Binding-site contacts:
Ligand atom N6 contacts residue MET230 of chain 1.A at 4.4 Å.
Ligand atom C5 contacts residue GLY231 of chain 1.A at 4.5 Å.
Ligand atom C23 contacts residue GLY231 of chain 1.A at 3.5 Å.
Ligand atom N21 contacts residue MET230 of chain 1.A at 3.6 Å.
Ligand atom O19 contacts residue TRP266 of chain 1.A at 3.0 Å.
Ligand atom O27 contacts residue ILE244 of chain 1.A at 4.1 Å.
Ligand atom O27 contacts residue LYS263 of chain 1.A at 2.9 Å (salt-bridge).
Ligand atom C25 contacts residue ASP186 of chain 1.A at 4.2 Å.
Ligand atom C23 contacts residue ASP186 of chain 1.A at 3.7 Å.
Ligand atom C1 contacts residue MET230 of chain 1.A at 4.3 Å (hydrophobic).
Ligand atom S17 contacts residue LYS263 of chain 1.A at 4.5 Å.
Ligand atom C2 contacts residue MET184 of chain 1.A at 4.4 Å (hydrophobic).
Ligand atom N21 contacts residue GLY231 of chain 1.A at 3.6 Å.
Ligand atom N21 contacts residue MET184 of chain 1.A at 4.5 Å.
Ligand atom O27 contacts residue TRP266 of chain 1.A at 4.0 Å.
Ligand atom O19 contacts residue GLY231 of chain 1.A at 3.8 Å.
Ligand atom C13 contacts residue LYS263 of chain 1.A at 4.1 Å.
Ligand atom C25 contacts residue MET184 of chain 1.A at 3.2 Å (hydrophobic).
Ligand atom C1 contacts residue GLY231 of chain 1.A at 4.2 Å.
Ligand atom C15 contacts residue GLY262 of chain 1.A at 4.3 Å.
Ligand atom C13 contacts residue TRP266 of chain 1.A at 4.1 Å (hydrophobic).
Ligand atom S17 contacts residue TRP266 of chain 1.A at 3.9 Å.
Ligand atom N4 contacts residue LYS263 of chain 1.A at 4.4 Å.
Ligand atom C5 contacts residue TRP266 of chain 1.A at 4.1 Å (hydrophobic).
Ligand atom N4 contacts residue TRP266 of chain 1.A at 3.9 Å.
Ligand atom C25 contacts residue MET230 of chain 1.A at 3.4 Å (hydrophobic).
Ligand atom C3 contacts residue TRP266 of chain 1.A at 4.3 Å (hydrophobic).
Ligand atom N21 contacts residue ASP186 of chain 1.A at 4.4 Å.
Ligand atom C15 contacts residue LYS263 of chain 1.A at 3.5 Å.
Ligand atom O19 contacts residue ILE244 of chain 1.A at 4.5 Å.
Ligand atom C25 contacts residue GLY231 of chain 1.A at 4.2 Å.
Ligand atom C23 contacts residue MET230 of chain 1.A at 3.8 Å (hydrophobic).
Ligand atom N6 contacts residue GLY231 of chain 1.A at 3.7 Å.

A small-molecule ligand and the protein it binds are described below.
Small molecule (SMILES): C=Cc1cc(N(C)C)nc(S(C)(=O)=O)n1

Sequence of chain 1.A:
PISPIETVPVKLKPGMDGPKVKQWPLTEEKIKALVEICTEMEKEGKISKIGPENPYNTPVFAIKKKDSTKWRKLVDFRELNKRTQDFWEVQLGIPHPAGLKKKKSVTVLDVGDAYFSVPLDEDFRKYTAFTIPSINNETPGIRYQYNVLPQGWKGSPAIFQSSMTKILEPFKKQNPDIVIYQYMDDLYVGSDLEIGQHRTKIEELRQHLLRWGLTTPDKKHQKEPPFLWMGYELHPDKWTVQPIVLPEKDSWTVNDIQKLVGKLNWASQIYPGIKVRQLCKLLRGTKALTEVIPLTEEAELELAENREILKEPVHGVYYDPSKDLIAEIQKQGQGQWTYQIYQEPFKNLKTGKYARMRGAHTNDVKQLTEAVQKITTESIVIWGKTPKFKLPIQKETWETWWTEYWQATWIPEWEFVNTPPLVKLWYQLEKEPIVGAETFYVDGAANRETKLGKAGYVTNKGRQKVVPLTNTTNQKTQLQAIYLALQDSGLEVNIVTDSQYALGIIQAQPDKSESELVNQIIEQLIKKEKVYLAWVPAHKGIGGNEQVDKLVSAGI